Binding-site contacts:
Ligand atom C5 contacts residue ASN76 of chain 1.A at 3.6 Å.
Ligand atom N2 contacts residue ASN76 of chain 1.A at 2.9 Å (h-bond).
Ligand atom C2 contacts residue ASN76 of chain 1.A at 2.4 Å.
Ligand atom C8 contacts residue ARG73 of chain 1.A at 4.0 Å.
Ligand atom C4 contacts residue ASN76 of chain 1.A at 4.2 Å.
Ligand atom O7 contacts residue ASN76 of chain 1.A at 3.2 Å (h-bond).
Ligand atom C1 contacts residue ASN76 of chain 1.A at 1.4 Å.
Ligand atom O5 contacts residue ASN76 of chain 1.A at 2.3 Å (h-bond).
Ligand atom C7 contacts residue ALA72 of chain 1.A at 4.3 Å (hydrophobic).
Ligand atom C7 contacts residue ASN76 of chain 1.A at 3.3 Å.
Ligand atom C8 contacts residue ALA72 of chain 1.A at 3.8 Å (hydrophobic).
Ligand atom C3 contacts residue ASN76 of chain 1.A at 3.8 Å.

Sequence of chain 1.A:
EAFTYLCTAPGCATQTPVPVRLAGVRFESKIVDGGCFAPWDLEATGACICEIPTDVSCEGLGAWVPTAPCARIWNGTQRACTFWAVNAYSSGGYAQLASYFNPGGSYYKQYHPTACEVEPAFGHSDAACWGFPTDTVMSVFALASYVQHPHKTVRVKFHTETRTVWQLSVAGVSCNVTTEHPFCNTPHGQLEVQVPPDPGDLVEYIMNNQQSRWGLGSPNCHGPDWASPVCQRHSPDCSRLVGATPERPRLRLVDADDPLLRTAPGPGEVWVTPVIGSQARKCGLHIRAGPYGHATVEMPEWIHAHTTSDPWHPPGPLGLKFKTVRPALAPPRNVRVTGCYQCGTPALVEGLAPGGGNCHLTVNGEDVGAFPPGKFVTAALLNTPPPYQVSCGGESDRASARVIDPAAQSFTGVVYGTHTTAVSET

A small-molecule ligand and the protein it binds are described below.
Small molecule (SMILES): CC(=O)N[C@@H]1[C@@H](O)[C@H](O)[C@@H](CO)O[C@H]1O